This small molecule binds to this protein.
Small molecule (SMILES): O=C(N[C@H](CO)[C@H](O)c1ccc([N+](=O)[O-])cc1)C(Cl)Cl

Binding-site contacts:
Ligand atom CL2 contacts residue THR98 of chain 2.B at 4.3 Å.
Ligand atom CL2 contacts residue TYR125 of chain 2.B at 4.2 Å.
Ligand atom C2 contacts residue PRO50 of chain 2.B at 3.9 Å (hydrophobic).
Ligand atom C2 contacts residue PRO53 of chain 2.B at 4.4 Å (hydrophobic).
Ligand atom CL1 contacts residue PRO50 of chain 2.B at 3.8 Å.
Ligand atom O2 contacts residue PRO50 of chain 2.B at 4.0 Å.
Ligand atom CL1 contacts residue GLY52 of chain 2.B at 3.3 Å.
Ligand atom CL2 contacts residue GLY52 of chain 2.B at 4.5 Å.
Ligand atom O2 contacts residue GLY52 of chain 2.B at 4.1 Å.
Ligand atom O9B contacts residue ILE121 of chain 2.B at 4.2 Å.
Ligand atom N2 contacts residue PRO50 of chain 2.B at 4.3 Å.
Ligand atom CL2 contacts residue ILE121 of chain 2.B at 4.3 Å.
Ligand atom O9B contacts residue PRO53 of chain 2.B at 3.7 Å.
Ligand atom O4 contacts residue PRO50 of chain 2.B at 3.1 Å.
Ligand atom C9 contacts residue PRO53 of chain 2.B at 4.1 Å (hydrophobic).
Ligand atom C1 contacts residue GLY123 of chain 2.B at 4.4 Å.
Ligand atom C1 contacts residue GLY52 of chain 2.B at 4.5 Å.
Ligand atom CL2 contacts residue PRO53 of chain 2.B at 3.5 Å.
Ligand atom N9 contacts residue ILE121 of chain 2.B at 4.0 Å.
Ligand atom CL1 contacts residue TYR125 of chain 2.B at 3.8 Å.
Ligand atom C1 contacts residue TYR125 of chain 2.B at 3.8 Å (hydrophobic).
Ligand atom CL2 contacts residue GLY123 of chain 2.B at 3.8 Å.
Ligand atom O2 contacts residue PRO53 of chain 2.B at 3.7 Å.
Ligand atom O9A contacts residue ILE121 of chain 2.B at 3.1 Å.
Ligand atom C4 contacts residue PRO50 of chain 2.B at 4.2 Å (hydrophobic).
Ligand atom C1 contacts residue PRO50 of chain 2.B at 4.2 Å (hydrophobic).
Ligand atom C8 contacts residue PRO53 of chain 2.B at 3.8 Å (hydrophobic).
Ligand atom CL1 contacts residue GLY123 of chain 2.B at 3.9 Å.
Ligand atom CL1 contacts residue ILE124 of chain 2.B at 3.4 Å.
Ligand atom CL1 contacts residue ILE51 of chain 2.B at 4.0 Å.
Ligand atom N9 contacts residue PRO53 of chain 2.B at 4.0 Å.
Ligand atom CL1 contacts residue PRO53 of chain 2.B at 4.1 Å.

Sequence of chain 2.B:
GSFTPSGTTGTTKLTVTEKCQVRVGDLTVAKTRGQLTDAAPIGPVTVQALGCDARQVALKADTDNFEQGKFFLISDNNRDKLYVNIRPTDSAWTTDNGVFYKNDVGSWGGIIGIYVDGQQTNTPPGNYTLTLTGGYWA